The protein below binds the small molecule below.
Small molecule (SMILES): CC(=O)N[C@@H]1[C@@H](O)[C@H](O)[C@@H](CO)O[C@H]1O

Binding-site contacts:
Ligand atom C3 contacts residue ASN75 of chain 1.B at 3.8 Å.
Ligand atom C7 contacts residue ASN75 of chain 1.B at 3.5 Å.
Ligand atom C5 contacts residue ASN75 of chain 1.B at 3.6 Å.
Ligand atom O5 contacts residue ASN75 of chain 1.B at 2.3 Å (h-bond).
Ligand atom O5 contacts residue MET107 of chain 1.B at 3.9 Å.
Ligand atom N2 contacts residue ASN75 of chain 1.B at 3.0 Å (h-bond).
Ligand atom O7 contacts residue HIS74 of chain 1.B at 4.0 Å.
Ligand atom C4 contacts residue ASN75 of chain 1.B at 4.2 Å.
Ligand atom C1 contacts residue ASN75 of chain 1.B at 1.4 Å.
Ligand atom N2 contacts residue THR77 of chain 1.B at 4.0 Å.
Ligand atom C8 contacts residue ASN75 of chain 1.B at 3.2 Å.
Ligand atom C1 contacts residue THR77 of chain 1.B at 4.0 Å.
Ligand atom C2 contacts residue ASN75 of chain 1.B at 2.4 Å.
Ligand atom O7 contacts residue ASN75 of chain 1.B at 3.5 Å (h-bond).

Sequence of chain 1.B:
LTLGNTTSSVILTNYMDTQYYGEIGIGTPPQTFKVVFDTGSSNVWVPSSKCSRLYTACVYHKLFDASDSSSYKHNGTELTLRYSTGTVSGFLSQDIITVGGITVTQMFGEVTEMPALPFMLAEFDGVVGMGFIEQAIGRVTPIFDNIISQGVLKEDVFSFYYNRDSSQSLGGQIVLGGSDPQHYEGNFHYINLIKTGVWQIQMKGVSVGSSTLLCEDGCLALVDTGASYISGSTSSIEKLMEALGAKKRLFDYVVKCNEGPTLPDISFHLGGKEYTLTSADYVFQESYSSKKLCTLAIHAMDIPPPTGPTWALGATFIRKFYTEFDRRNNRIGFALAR